Sequence of chain 2.A:
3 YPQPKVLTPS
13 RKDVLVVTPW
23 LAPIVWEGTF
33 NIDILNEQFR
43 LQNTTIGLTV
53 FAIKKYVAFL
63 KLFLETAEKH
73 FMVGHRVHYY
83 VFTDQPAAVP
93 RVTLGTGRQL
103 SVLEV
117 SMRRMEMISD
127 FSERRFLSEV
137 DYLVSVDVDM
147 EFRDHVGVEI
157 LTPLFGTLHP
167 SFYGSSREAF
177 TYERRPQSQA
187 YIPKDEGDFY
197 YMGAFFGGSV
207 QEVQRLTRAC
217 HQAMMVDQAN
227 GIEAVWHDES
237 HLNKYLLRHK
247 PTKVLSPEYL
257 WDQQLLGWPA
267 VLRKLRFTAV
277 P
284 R

A small-molecule ligand and the protein it binds are described below.
Small molecule (SMILES): CCCCCCO[C@@H]1O[C@H](CO)[C@H](O)[C@H](O)[C@H]1O[C@@H]1O[C@@H](C)[C@@H](O)[C@@H](O)[C@@H]1O

Binding-site contacts:
Ligand atom C1' contacts residue SER167 of chain 2.A at 3.6 Å.
Ligand atom O6 contacts residue TRP232 of chain 2.A at 3.4 Å (h-bond).
Ligand atom C2' contacts residue SER167 of chain 2.A at 3.6 Å.
Ligand atom C5 contacts residue TRP232 of chain 2.A at 3.6 Å (hydrophobic).
Ligand atom O1 contacts residue SER167 of chain 2.A at 4.0 Å.
Ligand atom C2 contacts residue HIS165 of chain 2.A at 3.8 Å.
Ligand atom O6 contacts residue PHE168 of chain 2.A at 3.3 Å.
Ligand atom O4 contacts residue GLU235 of chain 2.A at 2.5 Å (salt-bridge).
Ligand atom O4 contacts residue MET198 of chain 2.A at 3.9 Å.
Ligand atom O3 contacts residue MET198 of chain 2.A at 3.8 Å.
Ligand atom C4 contacts residue ASP258 of chain 2.A at 3.3 Å.
Ligand atom C2 contacts residue UDP1 of chain 2.C at 3.5 Å.
Ligand atom C5 contacts residue GLU235 of chain 2.A at 3.9 Å.
Ligand atom C6 contacts residue TYR196 of chain 2.A at 3.6 Å (hydrophobic).
Ligand atom C4 contacts residue HIS165 of chain 2.A at 3.9 Å.
Ligand atom O4 contacts residue ASP258 of chain 2.A at 2.6 Å (salt-bridge).
Ligand atom C1 contacts residue UDP1 of chain 2.C at 3.9 Å.
Ligand atom C6 contacts residue THR177 of chain 2.A at 3.3 Å.
Ligand atom O5 contacts residue MET198 of chain 2.A at 3.2 Å.
Ligand atom O4 contacts residue HIS165 of chain 2.A at 2.8 Å (h-bond).
Ligand atom C2' contacts residue LEU261 of chain 2.A at 4.0 Å (hydrophobic).
Ligand atom C6 contacts residue PHE168 of chain 2.A at 4.0 Å (hydrophobic).
Ligand atom O5 contacts residue HIS165 of chain 2.A at 3.3 Å (h-bond).
Ligand atom C6 contacts residue TRP232 of chain 2.A at 3.5 Å (hydrophobic).
Ligand atom C6 contacts residue GLU235 of chain 2.A at 3.4 Å.
Ligand atom C6' contacts residue LEU261 of chain 2.A at 3.8 Å (hydrophobic).
Ligand atom O1 contacts residue HIS165 of chain 2.A at 3.7 Å.
Ligand atom C3 contacts residue TRP232 of chain 2.A at 3.9 Å (hydrophobic).
Ligand atom O5 contacts residue PHE168 of chain 2.A at 4.1 Å.
Ligand atom C6 contacts residue LEU261 of chain 2.A at 3.8 Å (hydrophobic).
Ligand atom C1 contacts residue HIS165 of chain 2.A at 3.9 Å.
Ligand atom C4 contacts residue GLU235 of chain 2.A at 3.3 Å.
Ligand atom C5 contacts residue HIS165 of chain 2.A at 3.9 Å.
Ligand atom O6 contacts residue THR177 of chain 2.A at 2.6 Å (h-bond).
Ligand atom C4 contacts residue TRP232 of chain 2.A at 3.6 Å (hydrophobic).
Ligand atom C1 contacts residue MET198 of chain 2.A at 3.6 Å (hydrophobic).
Ligand atom O3 contacts residue UDP1 of chain 2.C at 2.7 Å (h-bond).
Ligand atom C2 contacts residue MET198 of chain 2.A at 3.9 Å (hydrophobic).
Ligand atom C3 contacts residue UDP1 of chain 2.C at 3.9 Å.
Ligand atom O2 contacts residue UDP1 of chain 2.C at 2.7 Å (h-bond).